Sequence of chain 1.A:
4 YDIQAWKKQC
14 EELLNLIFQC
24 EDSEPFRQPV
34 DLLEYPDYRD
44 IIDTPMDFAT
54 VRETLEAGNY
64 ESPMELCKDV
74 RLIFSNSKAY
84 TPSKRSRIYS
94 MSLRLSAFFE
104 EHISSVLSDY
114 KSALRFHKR

Binding-site contacts:
Ligand atom CAF contacts residue SER89 of chain 1.A at 3.9 Å.
Ligand atom CAD contacts residue TYR83 of chain 1.A at 4.2 Å (hydrophobic).
Ligand atom CAJ contacts residue SER80 of chain 1.A at 3.2 Å.
Ligand atom CAF contacts residue ILE91 of chain 1.A at 3.9 Å (hydrophobic).
Ligand atom CAK contacts residue SER89 of chain 1.A at 3.6 Å.
Ligand atom CAD contacts residue ILE91 of chain 1.A at 3.8 Å (hydrophobic).
Ligand atom CAB contacts residue TYR92 of chain 1.A at 4.3 Å (hydrophobic).
Ligand atom CAD contacts residue TYR38 of chain 1.A at 3.9 Å (hydrophobic).
Ligand atom CAI contacts residue PRO85 of chain 1.A at 4.3 Å (hydrophobic).
Ligand atom NAC contacts residue TYR83 of chain 1.A at 3.8 Å.
Ligand atom OAL contacts residue PHE29 of chain 1.A at 4.5 Å.
Ligand atom CAG contacts residue SER80 of chain 1.A at 4.5 Å.
Ligand atom CAF contacts residue PRO85 of chain 1.A at 4.1 Å (hydrophobic).
Ligand atom CAF contacts residue TYR92 of chain 1.A at 3.9 Å (hydrophobic).
Ligand atom CAI contacts residue ILE91 of chain 1.A at 4.2 Å (hydrophobic).
Ligand atom NAC contacts residue ILE91 of chain 1.A at 3.8 Å.
Ligand atom CAE contacts residue THR84 of chain 1.A at 4.3 Å.
Ligand atom CAB contacts residue ILE91 of chain 1.A at 3.7 Å (hydrophobic).
Ligand atom CAK contacts residue PRO85 of chain 1.A at 3.7 Å (hydrophobic).
Ligand atom OAL contacts residue TYR41 of chain 1.A at 4.4 Å.
Ligand atom CAE contacts residue TYR92 of chain 1.A at 4.1 Å (hydrophobic).
Ligand atom CAH contacts residue ILE91 of chain 1.A at 4.3 Å (hydrophobic).
Ligand atom CAG contacts residue ILE91 of chain 1.A at 3.8 Å (hydrophobic).
Ligand atom CAG contacts residue TYR83 of chain 1.A at 4.1 Å (hydrophobic).
Ligand atom CAE contacts residue ILE91 of chain 1.A at 3.7 Å (hydrophobic).
Ligand atom OAL contacts residue VAL33 of chain 1.A at 3.7 Å.
Ligand atom CAK contacts residue ILE91 of chain 1.A at 4.3 Å (hydrophobic).
Ligand atom CAJ contacts residue ILE91 of chain 1.A at 3.6 Å (hydrophobic).
Ligand atom CAF contacts residue THR84 of chain 1.A at 3.4 Å.
Ligand atom CAH contacts residue VAL33 of chain 1.A at 4.5 Å (hydrophobic).
Ligand atom CAH contacts residue TYR38 of chain 1.A at 3.5 Å (hydrophobic).
Ligand atom CAE contacts residue SER80 of chain 1.A at 3.3 Å.
Ligand atom CAB contacts residue THR84 of chain 1.A at 4.3 Å.
Ligand atom CAK contacts residue THR84 of chain 1.A at 3.9 Å.
Ligand atom CAH contacts residue TYR83 of chain 1.A at 4.0 Å (hydrophobic).
Ligand atom CAB contacts residue TYR83 of chain 1.A at 4.3 Å (hydrophobic).
Ligand atom OAL contacts residue ILE91 of chain 1.A at 4.3 Å.
Ligand atom CAA contacts residue ILE91 of chain 1.A at 3.8 Å (hydrophobic).
Ligand atom CAA contacts residue TYR83 of chain 1.A at 3.9 Å (hydrophobic).

A small-molecule ligand and the protein it binds are described below.
Small molecule (SMILES): Cn1c(=O)ccc2ccccc21